Binding-site contacts:
Ligand atom C8 contacts residue THR190 of chain 3.A at 3.0 Å.
Ligand atom C3 contacts residue ASN230 of chain 3.A at 3.8 Å.
Ligand atom C4 contacts residue ASN230 of chain 3.A at 4.2 Å.
Ligand atom C5 contacts residue TYR234 of chain 3.A at 3.6 Å (hydrophobic).
Ligand atom C5 contacts residue GLU231 of chain 3.A at 3.6 Å.
Ligand atom O7 contacts residue LEU227 of chain 3.A at 3.5 Å.
Ligand atom O6 contacts residue GLU231 of chain 3.A at 2.8 Å (salt-bridge).
Ligand atom C1 contacts residue ASN230 of chain 3.A at 1.4 Å.
Ligand atom C7 contacts residue ASN230 of chain 3.A at 3.5 Å.
Ligand atom C6 contacts residue GLU231 of chain 3.A at 3.0 Å.
Ligand atom C2 contacts residue ASN230 of chain 3.A at 2.5 Å.
Ligand atom N2 contacts residue ASN230 of chain 3.A at 2.9 Å (h-bond).
Ligand atom O5 contacts residue ASN230 of chain 3.A at 2.4 Å (h-bond).
Ligand atom C8 contacts residue LEU227 of chain 3.A at 4.2 Å (hydrophobic).
Ligand atom C1 contacts residue GLU231 of chain 3.A at 4.3 Å.
Ligand atom C4 contacts residue GLU231 of chain 3.A at 4.3 Å.
Ligand atom C5 contacts residue ASN230 of chain 3.A at 3.7 Å.
Ligand atom O7 contacts residue ASN230 of chain 3.A at 3.6 Å.
Ligand atom O7 contacts residue THR189 of chain 3.A at 3.9 Å.
Ligand atom C1 contacts residue TYR234 of chain 3.A at 3.9 Å (hydrophobic).
Ligand atom C7 contacts residue THR190 of chain 3.A at 4.2 Å.
Ligand atom O5 contacts residue GLU231 of chain 3.A at 3.1 Å (salt-bridge).
Ligand atom C7 contacts residue LEU227 of chain 3.A at 4.1 Å (hydrophobic).
Ligand atom O5 contacts residue TYR234 of chain 3.A at 3.5 Å.
Ligand atom C6 contacts residue TYR234 of chain 3.A at 3.5 Å (hydrophobic).
Ligand atom C8 contacts residue ILE191 of chain 3.A at 4.3 Å (hydrophobic).

Sequence of chain 3.A:
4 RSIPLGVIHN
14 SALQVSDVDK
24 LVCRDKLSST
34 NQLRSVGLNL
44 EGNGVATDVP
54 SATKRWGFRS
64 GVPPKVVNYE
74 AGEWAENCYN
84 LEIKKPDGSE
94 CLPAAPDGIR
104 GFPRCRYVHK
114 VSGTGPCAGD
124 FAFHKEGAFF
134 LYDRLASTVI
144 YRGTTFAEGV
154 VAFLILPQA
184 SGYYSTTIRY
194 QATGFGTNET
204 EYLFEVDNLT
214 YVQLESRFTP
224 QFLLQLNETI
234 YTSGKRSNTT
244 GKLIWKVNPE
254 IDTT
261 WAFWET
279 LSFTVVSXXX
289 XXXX

A small-molecule ligand and the protein it binds are described below.
Small molecule (SMILES): CC(=O)N[C@@H]1[C@@H](O)[C@H](O)[C@@H](CO)O[C@H]1O